Binding-site contacts:
Ligand atom O1P contacts residue SPS1 of chain 1.NG at 3.9 Å.
Ligand atom C3' contacts residue SPS1 of chain 1.NG at 3.7 Å.
Ligand atom O2' contacts residue SPS1 of chain 1.NG at 3.5 Å (h-bond).
Ligand atom O1P contacts residue MG1 of chain 1.OG at 3.6 Å.
Ligand atom C5' contacts residue SPS1 of chain 1.NG at 3.5 Å.
Ligand atom OP1 contacts residue MG1 of chain 1.OG at 2.4 Å.
Ligand atom C contacts residue SPS1 of chain 1.NG at 4.0 Å.
Ligand atom P contacts residue MG1 of chain 1.OG at 3.6 Å.
Ligand atom N3' contacts residue SPS1 of chain 1.NG at 4.3 Å.
Ligand atom O2P contacts residue MG1 of chain 1.OG at 2.6 Å.
Ligand atom N contacts residue SPS1 of chain 1.NG at 4.4 Å.
Ligand atom OP2 contacts residue SPS1 of chain 1.NG at 2.8 Å (h-bond).
Ligand atom P contacts residue MG1 of chain 1.OG at 3.8 Å.
Ligand atom C8 contacts residue SPS1 of chain 1.NG at 3.2 Å.
Ligand atom CD contacts residue SPS1 of chain 1.NG at 4.3 Å.
Ligand atom O4' contacts residue LYS51 of chain 1.GF at 4.4 Å.
Ligand atom N7 contacts residue SPS1 of chain 1.NG at 3.8 Å.
Ligand atom C5' contacts residue MG1 of chain 1.OG at 4.2 Å.
Ligand atom O2' contacts residue LYS51 of chain 1.GF at 3.3 Å.
Ligand atom P contacts residue SPS1 of chain 1.NG at 3.5 Å.
Ligand atom C3' contacts residue SPS1 of chain 1.NG at 4.4 Å.
Ligand atom C2' contacts residue SPS1 of chain 1.NG at 3.3 Å.
Ligand atom O5' contacts residue SPS1 of chain 1.NG at 2.9 Å.
Ligand atom N9 contacts residue SPS1 of chain 1.NG at 4.3 Å.
Ligand atom O5' contacts residue MG1 of chain 1.OG at 4.4 Å.
Ligand atom N4 contacts residue LEU110 of chain 1.VD at 3.3 Å.
Ligand atom P contacts residue SPS1 of chain 1.NG at 3.5 Å.
Ligand atom C6 contacts residue SPS1 of chain 1.NG at 4.1 Å.
Ligand atom OP1 contacts residue SPS1 of chain 1.NG at 2.9 Å (h-bond).
Ligand atom O4' contacts residue SPS1 of chain 1.NG at 4.0 Å.
Ligand atom C4' contacts residue SPS1 of chain 1.NG at 4.5 Å.
Ligand atom O2 contacts residue LYS51 of chain 1.GF at 3.9 Å.
Ligand atom CB contacts residue SPS1 of chain 1.NG at 3.8 Å.
Ligand atom O contacts residue SPS1 of chain 1.NG at 3.0 Å.
Ligand atom O2P contacts residue SPS1 of chain 1.NG at 2.7 Å (h-bond).
Ligand atom C5 contacts residue SPS1 of chain 1.NG at 4.2 Å.
Ligand atom O5' contacts residue SPS1 of chain 1.NG at 4.0 Å.
Ligand atom C5 contacts residue LEU110 of chain 1.VD at 3.6 Å (hydrophobic).
Ligand atom C2' contacts residue LYS51 of chain 1.GF at 4.4 Å.
Ligand atom C4 contacts residue LEU110 of chain 1.VD at 3.9 Å (hydrophobic).

Sequence of chain 1.GF:
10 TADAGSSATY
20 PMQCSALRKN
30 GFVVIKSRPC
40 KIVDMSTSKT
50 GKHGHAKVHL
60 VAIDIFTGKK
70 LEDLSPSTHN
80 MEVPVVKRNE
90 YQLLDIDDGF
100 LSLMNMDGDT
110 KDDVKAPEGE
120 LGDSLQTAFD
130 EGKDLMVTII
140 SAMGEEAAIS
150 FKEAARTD

Sequence of chain 1.VD:
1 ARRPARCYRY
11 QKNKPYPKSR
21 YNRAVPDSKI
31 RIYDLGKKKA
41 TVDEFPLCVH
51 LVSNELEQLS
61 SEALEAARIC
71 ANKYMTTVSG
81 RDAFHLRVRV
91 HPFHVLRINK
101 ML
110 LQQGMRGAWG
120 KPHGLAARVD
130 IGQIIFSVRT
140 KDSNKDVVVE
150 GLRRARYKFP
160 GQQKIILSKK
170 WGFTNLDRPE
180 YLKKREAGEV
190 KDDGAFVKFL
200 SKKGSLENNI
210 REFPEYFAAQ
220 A

This small molecule binds to this protein.
Small molecule (SMILES): Nc1cc[n+]([C@@H]2O[C@H](CO[PH](=O)O)[C@@H](O[P](=O)(O)OC[C@H]3O[C@@H]([n+]4ccc(N)[nH]c4=O)[C@H](O)[C@@H]3O[P](=O)(O)OC[C@H]3O[C@@H](n4cnc5c(N)ncnc54)[C@H](O)[C@@H]3N[C@H](O)[C@@H]3CCCN3C(=O)[C@@H]3CCCN3)[C@H]2O)c(=O)[nH]1